Sequence of chain 1.A:
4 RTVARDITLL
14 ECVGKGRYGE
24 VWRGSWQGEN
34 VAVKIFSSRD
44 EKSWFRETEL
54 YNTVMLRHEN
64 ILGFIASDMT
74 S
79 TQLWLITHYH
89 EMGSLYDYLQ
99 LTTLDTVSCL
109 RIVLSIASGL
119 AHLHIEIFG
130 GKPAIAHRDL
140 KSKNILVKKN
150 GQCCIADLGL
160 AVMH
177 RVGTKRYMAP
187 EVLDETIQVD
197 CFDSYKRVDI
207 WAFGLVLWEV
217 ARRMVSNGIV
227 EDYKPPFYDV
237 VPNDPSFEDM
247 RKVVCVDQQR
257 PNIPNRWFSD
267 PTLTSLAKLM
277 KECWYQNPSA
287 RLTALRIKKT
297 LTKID

This small molecule binds to this protein.
Small molecule (SMILES): COc1cc(-c2cncc(-c3ccc(C4CCN(C)CC4)cc3)c2C)cc(OC)c1OC

Binding-site contacts:
Ligand atom C04 contacts residue THR85 of chain 1.A at 3.8 Å.
Ligand atom C03 contacts residue LEU65 of chain 1.A at 3.9 Å (hydrophobic).
Ligand atom C12 contacts residue GLY91 of chain 1.A at 3.6 Å.
Ligand atom C04 contacts residue ALA35 of chain 1.A at 3.7 Å (hydrophobic).
Ligand atom C04 contacts residue VAL24 of chain 1.A at 3.7 Å (hydrophobic).
Ligand atom C29 contacts residue ASN143 of chain 1.A at 3.4 Å.
Ligand atom C11 contacts residue GLY91 of chain 1.A at 3.8 Å.
Ligand atom C09 contacts residue HIS88 of chain 1.A at 3.1 Å.
Ligand atom C10 contacts residue LEU145 of chain 1.A at 3.9 Å (hydrophobic).
Ligand atom C29 contacts residue LYS142 of chain 1.A at 3.4 Å.
Ligand atom C32 contacts residue ASP156 of chain 1.A at 3.6 Å.
Ligand atom O31 contacts residue LYS37 of chain 1.A at 3.6 Å.
Ligand atom C12 contacts residue SER92 of chain 1.A at 4.0 Å.
Ligand atom C01 contacts residue LYS37 of chain 1.A at 3.4 Å.
Ligand atom C15 contacts residue ASP95 of chain 1.A at 3.6 Å.
Ligand atom C06 contacts residue LEU145 of chain 1.A at 3.8 Å (hydrophobic).
Ligand atom O02 contacts residue LYS37 of chain 1.A at 3.6 Å.
Ligand atom C22 contacts residue VAL16 of chain 1.A at 3.7 Å (hydrophobic).
Ligand atom C23 contacts residue VAL16 of chain 1.A at 3.8 Å (hydrophobic).
Ligand atom O02 contacts residue THR85 of chain 1.A at 3.9 Å.
Ligand atom C01 contacts residue ALA35 of chain 1.A at 3.4 Å (hydrophobic).
Ligand atom C01 contacts residue THR85 of chain 1.A at 3.5 Å.
Ligand atom N08 contacts residue HIS88 of chain 1.A at 3.1 Å (h-bond).
Ligand atom N08 contacts residue TYR87 of chain 1.A at 3.8 Å.
Ligand atom C24 contacts residue LEU145 of chain 1.A at 3.8 Å (hydrophobic).
Ligand atom C09 contacts residue TYR87 of chain 1.A at 3.9 Å (hydrophobic).
Ligand atom C13 contacts residue GLY91 of chain 1.A at 3.6 Å.
Ligand atom C07 contacts residue LEU145 of chain 1.A at 3.6 Å (hydrophobic).
Ligand atom C25 contacts residue VAL24 of chain 1.A at 3.9 Å (hydrophobic).
Ligand atom C29 contacts residue ALA155 of chain 1.A at 3.9 Å (hydrophobic).
Ligand atom C13 contacts residue ASP95 of chain 1.A at 3.8 Å.
Ligand atom O28 contacts residue ALA155 of chain 1.A at 3.8 Å.
Ligand atom C07 contacts residue ALA35 of chain 1.A at 3.7 Å (hydrophobic).
Ligand atom C14 contacts residue GLY91 of chain 1.A at 3.9 Å.
Ligand atom C32 contacts residue LEU83 of chain 1.A at 3.9 Å (hydrophobic).
Ligand atom C01 contacts residue VAL36 of chain 1.A at 3.9 Å (hydrophobic).
Ligand atom C22 contacts residue TYR87 of chain 1.A at 3.7 Å (hydrophobic).
Ligand atom C01 contacts residue LEU83 of chain 1.A at 3.5 Å (hydrophobic).
Ligand atom C26 contacts residue LEU145 of chain 1.A at 3.9 Å (hydrophobic).
Ligand atom C23 contacts residue TYR87 of chain 1.A at 3.5 Å (hydrophobic).